Sequence of chain 1.B:
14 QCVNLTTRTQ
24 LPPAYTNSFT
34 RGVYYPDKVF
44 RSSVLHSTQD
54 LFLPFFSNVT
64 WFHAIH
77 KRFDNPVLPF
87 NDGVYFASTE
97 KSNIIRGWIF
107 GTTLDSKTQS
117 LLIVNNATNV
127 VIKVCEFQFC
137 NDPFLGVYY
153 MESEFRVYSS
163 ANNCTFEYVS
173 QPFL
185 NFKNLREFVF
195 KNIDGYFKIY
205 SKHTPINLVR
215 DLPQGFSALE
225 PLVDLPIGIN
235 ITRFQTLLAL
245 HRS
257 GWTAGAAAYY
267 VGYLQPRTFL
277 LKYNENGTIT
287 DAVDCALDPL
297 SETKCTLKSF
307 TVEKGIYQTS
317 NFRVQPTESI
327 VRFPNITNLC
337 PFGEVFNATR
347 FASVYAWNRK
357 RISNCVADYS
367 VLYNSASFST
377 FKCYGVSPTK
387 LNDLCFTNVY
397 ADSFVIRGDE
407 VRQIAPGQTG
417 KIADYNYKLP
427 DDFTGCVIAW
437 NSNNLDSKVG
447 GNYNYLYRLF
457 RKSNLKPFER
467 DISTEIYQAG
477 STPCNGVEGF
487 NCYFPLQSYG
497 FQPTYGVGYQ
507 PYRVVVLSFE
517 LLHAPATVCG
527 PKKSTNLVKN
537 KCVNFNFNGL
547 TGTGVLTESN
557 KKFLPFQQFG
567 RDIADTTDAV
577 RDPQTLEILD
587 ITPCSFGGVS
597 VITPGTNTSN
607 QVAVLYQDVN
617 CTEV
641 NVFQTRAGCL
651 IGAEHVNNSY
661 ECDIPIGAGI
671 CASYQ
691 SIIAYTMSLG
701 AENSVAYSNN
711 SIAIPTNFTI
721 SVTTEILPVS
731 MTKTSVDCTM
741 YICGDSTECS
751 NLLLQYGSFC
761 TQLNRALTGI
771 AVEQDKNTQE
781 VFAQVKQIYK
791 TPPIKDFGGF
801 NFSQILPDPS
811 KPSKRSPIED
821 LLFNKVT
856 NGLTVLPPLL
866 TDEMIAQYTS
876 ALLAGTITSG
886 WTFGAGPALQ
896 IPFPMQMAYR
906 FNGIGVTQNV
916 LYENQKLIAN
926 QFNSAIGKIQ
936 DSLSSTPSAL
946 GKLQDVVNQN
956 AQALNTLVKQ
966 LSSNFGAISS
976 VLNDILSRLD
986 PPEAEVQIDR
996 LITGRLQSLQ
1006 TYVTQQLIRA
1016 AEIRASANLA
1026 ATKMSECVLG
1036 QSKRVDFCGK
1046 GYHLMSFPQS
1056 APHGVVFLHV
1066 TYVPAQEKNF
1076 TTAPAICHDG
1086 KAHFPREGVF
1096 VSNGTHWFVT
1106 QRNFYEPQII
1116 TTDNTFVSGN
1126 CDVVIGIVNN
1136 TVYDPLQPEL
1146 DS

The small molecule below binds the protein below.
Small molecule (SMILES): CC(=O)N[C@@H]1[C@@H](O)[C@H](O)[C@@H](CO)O[C@H]1O

Binding-site contacts:
Ligand atom C1 contacts residue TYR28 of chain 1.B at 3.7 Å (hydrophobic).
Ligand atom O5 contacts residue TYR28 of chain 1.B at 3.8 Å.
Ligand atom C8 contacts residue ASN61 of chain 1.B at 4.2 Å.
Ligand atom C5 contacts residue TYR28 of chain 1.B at 3.7 Å (hydrophobic).
Ligand atom C1 contacts residue ASN61 of chain 1.B at 1.4 Å.
Ligand atom C2 contacts residue ASN61 of chain 1.B at 2.5 Å.
Ligand atom O6 contacts residue TYR28 of chain 1.B at 4.1 Å.
Ligand atom O5 contacts residue ASN61 of chain 1.B at 2.4 Å (h-bond).
Ligand atom C5 contacts residue ASN61 of chain 1.B at 3.7 Å.
Ligand atom N2 contacts residue ASN61 of chain 1.B at 2.9 Å (h-bond).
Ligand atom O7 contacts residue ASN61 of chain 1.B at 4.2 Å.
Ligand atom C3 contacts residue ASN61 of chain 1.B at 3.8 Å.
Ligand atom C7 contacts residue ASN61 of chain 1.B at 3.8 Å.
Ligand atom C4 contacts residue ASN61 of chain 1.B at 4.2 Å.
Ligand atom C6 contacts residue TYR28 of chain 1.B at 3.7 Å (hydrophobic).